Sequence of chain 1.E:
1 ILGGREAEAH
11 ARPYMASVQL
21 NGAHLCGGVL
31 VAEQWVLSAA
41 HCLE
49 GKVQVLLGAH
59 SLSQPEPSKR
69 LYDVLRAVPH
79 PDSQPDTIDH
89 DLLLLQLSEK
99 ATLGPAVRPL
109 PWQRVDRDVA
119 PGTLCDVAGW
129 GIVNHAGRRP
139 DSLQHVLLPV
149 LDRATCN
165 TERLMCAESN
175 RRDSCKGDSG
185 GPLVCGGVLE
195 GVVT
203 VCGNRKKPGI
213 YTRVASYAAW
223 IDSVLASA

Binding-site contacts:
Ligand atom C38 contacts residue VAL203 of chain 1.E at 3.5 Å (hydrophobic).
Ligand atom C36 contacts residue SER183 of chain 1.E at 3.8 Å.
Ligand atom N1 contacts residue LYS180 of chain 1.E at 3.6 Å.
Ligand atom C28 contacts residue CYS179 of chain 1.E at 3.8 Å (hydrophobic).
Ligand atom C22 contacts residue ILE130 of chain 1.E at 3.9 Å (hydrophobic).
Ligand atom C4 contacts residue LYS180 of chain 1.E at 3.9 Å.
Ligand atom C36 contacts residue CYS179 of chain 1.E at 3.5 Å (hydrophobic).
Ligand atom C38 contacts residue SER178 of chain 1.E at 2.9 Å.
Ligand atom N26 contacts residue CYS204 of chain 1.E at 3.9 Å.
Ligand atom C34 contacts residue SER183 of chain 1.E at 3.4 Å.
Ligand atom C18 contacts residue HIS133 of chain 1.E at 3.4 Å.
Ligand atom C32 contacts residue CYS179 of chain 1.E at 3.8 Å (hydrophobic).
Ligand atom C32 contacts residue VAL197 of chain 1.E at 3.9 Å (hydrophobic).
Ligand atom C32 contacts residue THR198 of chain 1.E at 4.0 Å.
Ligand atom C34 contacts residue CYS179 of chain 1.E at 3.5 Å (hydrophobic).
Ligand atom C6 contacts residue LYS180 of chain 1.E at 3.4 Å.
Ligand atom C38 contacts residue ASP177 of chain 1.E at 3.7 Å.
Ligand atom C29 contacts residue CYS204 of chain 1.E at 3.4 Å (hydrophobic).
Ligand atom N41 contacts residue VAL203 of chain 1.E at 3.6 Å.
Ligand atom N41 contacts residue GLY211 of chain 1.E at 3.8 Å.
Ligand atom O24 contacts residue CYS204 of chain 1.E at 4.0 Å.
Ligand atom C29 contacts residue CYS179 of chain 1.E at 3.7 Å (hydrophobic).
Ligand atom C28 contacts residue LYS180 of chain 1.E at 3.6 Å.
Ligand atom C28 contacts residue CYS204 of chain 1.E at 4.0 Å (hydrophobic).
Ligand atom C32 contacts residue SER178 of chain 1.E at 3.6 Å.
Ligand atom C5 contacts residue LYS180 of chain 1.E at 3.5 Å.
Ligand atom N26 contacts residue LYS180 of chain 1.E at 3.9 Å.
Ligand atom C17 contacts residue HIS133 of chain 1.E at 3.6 Å.
Ligand atom C20 contacts residue HIS133 of chain 1.E at 3.4 Å.
Ligand atom C31 contacts residue CYS179 of chain 1.E at 3.7 Å (hydrophobic).
Ligand atom C15 contacts residue CYS179 of chain 1.E at 3.9 Å (hydrophobic).
Ligand atom N7 contacts residue LYS180 of chain 1.E at 3.4 Å.
Ligand atom C8 contacts residue LYS180 of chain 1.E at 3.6 Å.
Ligand atom C36 contacts residue LYS180 of chain 1.E at 3.5 Å.
Ligand atom C15 contacts residue CYS204 of chain 1.E at 3.6 Å (hydrophobic).
Ligand atom C29 contacts residue VAL203 of chain 1.E at 3.7 Å (hydrophobic).
Ligand atom C34 contacts residue THR198 of chain 1.E at 3.9 Å.
Ligand atom C11 contacts residue LYS180 of chain 1.E at 4.0 Å.
Ligand atom C31 contacts residue SER178 of chain 1.E at 3.4 Å.
Ligand atom O24 contacts residue HIS133 of chain 1.E at 2.6 Å (h-bond).

The protein below binds the small molecule below.
Small molecule (SMILES): NCc1cccc(Nc2n[nH]c3ncnc(Nc4cccc(O)c4)c23)c1